Binding-site contacts:
Ligand atom C5' contacts residue ASN37 of chain 2.A at 3.3 Å.
Ligand atom O4' contacts residue ASN37 of chain 2.A at 2.2 Å.
Ligand atom C5' contacts residue ALA74 of chain 2.A at 3.6 Å (hydrophobic).
Ligand atom C4' contacts residue GLY36 of chain 2.A at 3.5 Å.
Ligand atom OXT contacts residue TYR31 of chain 2.A at 2.7 Å (h-bond).
Ligand atom C3' contacts residue GLY36 of chain 2.A at 3.8 Å.
Ligand atom C4A contacts residue GLY36 of chain 2.A at 3.5 Å.
Ligand atom C3' contacts residue ALA38 of chain 2.A at 2.7 Å (hydrophobic).
Ligand atom C4 contacts residue TRP96 of chain 2.A at 3.3 Å (hydrophobic).
Ligand atom C8' contacts residue LEU98 of chain 2.A at 3.8 Å (hydrophobic).
Ligand atom O contacts residue SER15 of chain 2.A at 3.2 Å (h-bond).
Ligand atom C3 contacts residue ASP116 of chain 2.A at 3.1 Å.
Ligand atom C1' contacts residue VAL35 of chain 2.A at 3.2 Å (hydrophobic).
Ligand atom C4 contacts residue ASP116 of chain 2.A at 3.2 Å.
Ligand atom C7' contacts residue SER76 of chain 2.A at 3.6 Å.
Ligand atom O contacts residue SER33 of chain 2.A at 2.2 Å (h-bond).
Ligand atom C6 contacts residue TRP108 of chain 1.B at 3.8 Å (hydrophobic).
Ligand atom C4' contacts residue VAL35 of chain 2.A at 3.4 Å (hydrophobic).
Ligand atom C5 contacts residue TRP96 of chain 2.A at 3.4 Å (hydrophobic).
Ligand atom C contacts residue SER15 of chain 2.A at 3.2 Å.
Ligand atom C2' contacts residue SER33 of chain 2.A at 3.0 Å.
Ligand atom C2' contacts residue VAL35 of chain 2.A at 2.4 Å (hydrophobic).
Ligand atom C6' contacts residue SER76 of chain 2.A at 3.6 Å.
Ligand atom N1 contacts residue SER33 of chain 2.A at 3.5 Å (h-bond).
Ligand atom C contacts residue SER33 of chain 2.A at 3.4 Å.
Ligand atom C1' contacts residue TRP67 of chain 2.A at 3.8 Å (hydrophobic).
Ligand atom O contacts residue VAL35 of chain 2.A at 3.6 Å.
Ligand atom C contacts residue TYR31 of chain 2.A at 3.6 Å (hydrophobic).
Ligand atom OXT contacts residue SER15 of chain 2.A at 2.5 Å (h-bond).
Ligand atom C4' contacts residue ASN37 of chain 2.A at 3.2 Å.
Ligand atom C3' contacts residue SER33 of chain 2.A at 3.6 Å.
Ligand atom C6' contacts residue ALA74 of chain 2.A at 3.7 Å (hydrophobic).
Ligand atom O4' contacts residue GLY36 of chain 2.A at 3.4 Å.
Ligand atom N1 contacts residue TRP67 of chain 2.A at 3.6 Å.
Ligand atom N1' contacts residue TRP67 of chain 2.A at 3.5 Å.
Ligand atom C4' contacts residue ALA38 of chain 2.A at 3.2 Å (hydrophobic).
Ligand atom OXT contacts residue ASN11 of chain 2.A at 3.0 Å (h-bond).
Ligand atom O4' contacts residue ALA38 of chain 2.A at 2.4 Å (h-bond).
Ligand atom C3' contacts residue VAL35 of chain 2.A at 2.6 Å (hydrophobic).
Ligand atom C4A contacts residue ASN37 of chain 2.A at 3.5 Å.

Sequence of chain 2.A:
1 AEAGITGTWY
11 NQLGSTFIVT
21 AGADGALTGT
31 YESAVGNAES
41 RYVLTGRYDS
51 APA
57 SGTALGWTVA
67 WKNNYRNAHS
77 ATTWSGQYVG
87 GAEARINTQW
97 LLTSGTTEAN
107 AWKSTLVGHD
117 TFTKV

A protein and the small-molecule ligand that binds it are described below.
Small molecule (SMILES): O=C(O)c1ccccc1/N=N/c1ccc(O)c2ccccc12

Sequence of chain 1.B:
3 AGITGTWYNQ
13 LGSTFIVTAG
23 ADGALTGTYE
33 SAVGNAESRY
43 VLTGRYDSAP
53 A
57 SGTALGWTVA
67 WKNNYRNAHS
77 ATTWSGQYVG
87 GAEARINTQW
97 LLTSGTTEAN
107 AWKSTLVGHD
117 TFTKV